Binding-site contacts:
Ligand atom O7 contacts residue HIS317 of chain 1.B at 2.8 Å (h-bond).
Ligand atom C8 contacts residue HIS317 of chain 1.B at 4.2 Å.
Ligand atom C7 contacts residue HIS317 of chain 1.B at 3.8 Å.
Ligand atom O7 contacts residue SER315 of chain 1.B at 3.4 Å (h-bond).
Ligand atom C7 contacts residue NAG1 of chain 1.K at 3.9 Å.
Ligand atom C2 contacts residue HIS317 of chain 1.B at 4.1 Å.
Ligand atom C7 contacts residue ASN316 of chain 1.B at 4.1 Å.
Ligand atom O5 contacts residue ASN184 of chain 1.B at 2.5 Å (h-bond).
Ligand atom O5 contacts residue SER315 of chain 1.B at 4.4 Å.
Ligand atom C3 contacts residue HIS317 of chain 1.B at 4.2 Å.
Ligand atom C1 contacts residue SER315 of chain 1.B at 4.1 Å.
Ligand atom O7 contacts residue ASN316 of chain 1.B at 3.4 Å.
Ligand atom O3 contacts residue HIS317 of chain 1.B at 3.8 Å.
Ligand atom C2 contacts residue NAG1 of chain 1.K at 4.3 Å.
Ligand atom O4 contacts residue HIS317 of chain 1.B at 4.4 Å.
Ligand atom O7 contacts residue THR318 of chain 1.B at 4.4 Å.
Ligand atom C7 contacts residue SER315 of chain 1.B at 4.4 Å.
Ligand atom C1 contacts residue ASN184 of chain 1.B at 1.5 Å.
Ligand atom C4 contacts residue ASN184 of chain 1.B at 4.1 Å.
Ligand atom C8 contacts residue ASN316 of chain 1.B at 3.6 Å.
Ligand atom N2 contacts residue ASN184 of chain 1.B at 2.9 Å (h-bond).
Ligand atom O7 contacts residue ASN184 of chain 1.B at 3.4 Å (h-bond).
Ligand atom C6 contacts residue ASP312 of chain 1.B at 3.4 Å.
Ligand atom O5 contacts residue THR313 of chain 1.B at 3.8 Å.
Ligand atom C2 contacts residue ASN184 of chain 1.B at 2.2 Å.
Ligand atom O4 contacts residue ASP312 of chain 1.B at 3.8 Å.
Ligand atom N2 contacts residue NAG1 of chain 1.K at 3.4 Å.
Ligand atom C1 contacts residue NAG1 of chain 1.K at 4.4 Å.
Ligand atom C3 contacts residue ASN184 of chain 1.B at 3.7 Å.
Ligand atom N2 contacts residue HIS317 of chain 1.B at 4.5 Å.
Ligand atom C2 contacts residue SER315 of chain 1.B at 4.2 Å.
Ligand atom O6 contacts residue ASP312 of chain 1.B at 3.3 Å (salt-bridge).
Ligand atom C8 contacts residue THR318 of chain 1.B at 3.9 Å.
Ligand atom C4 contacts residue ASP312 of chain 1.B at 3.8 Å.
Ligand atom C7 contacts residue ASN184 of chain 1.B at 3.4 Å.
Ligand atom C5 contacts residue ASP312 of chain 1.B at 4.1 Å.
Ligand atom C5 contacts residue ASN184 of chain 1.B at 3.8 Å.
Ligand atom C8 contacts residue NAG1 of chain 1.K at 3.7 Å.
Ligand atom C4 contacts residue HIS317 of chain 1.B at 4.0 Å.

A protein and the small-molecule ligand that binds it are described below.
Small molecule (SMILES): CC(=O)N[C@@H]1[C@@H](O)[C@H](O)[C@@H](CO)O[C@H]1O

Sequence of chain 1.B:
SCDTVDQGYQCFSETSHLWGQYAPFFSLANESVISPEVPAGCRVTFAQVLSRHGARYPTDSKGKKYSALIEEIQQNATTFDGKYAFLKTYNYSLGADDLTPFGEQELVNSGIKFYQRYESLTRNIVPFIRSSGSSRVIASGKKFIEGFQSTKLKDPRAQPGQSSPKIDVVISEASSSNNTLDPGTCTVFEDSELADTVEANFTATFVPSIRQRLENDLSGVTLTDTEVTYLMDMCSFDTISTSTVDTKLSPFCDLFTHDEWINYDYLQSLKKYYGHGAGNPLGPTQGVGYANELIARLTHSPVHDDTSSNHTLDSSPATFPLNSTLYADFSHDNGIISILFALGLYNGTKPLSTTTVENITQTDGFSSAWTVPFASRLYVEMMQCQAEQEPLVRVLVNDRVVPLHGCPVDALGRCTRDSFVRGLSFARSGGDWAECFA